Binding-site contacts:
Ligand atom S contacts residue HIS196 of chain 1.D at 3.7 Å.
Ligand atom S contacts residue ASP76 of chain 1.D at 3.7 Å.
Ligand atom S contacts residue HIS72 of chain 1.D at 4.1 Å.
Ligand atom C2 contacts residue HIS74 of chain 1.D at 3.7 Å.
Ligand atom C1 contacts residue ZN1 of chain 1.V at 3.4 Å.
Ligand atom C4 contacts residue HIS74 of chain 1.D at 3.9 Å.
Ligand atom O3 contacts residue LYS106 of chain 1.D at 3.6 Å (salt-bridge).
Ligand atom C3 contacts residue TRP45 of chain 1.D at 4.4 Å (hydrophobic).
Ligand atom C5 contacts residue HIS74 of chain 1.D at 4.1 Å.
Ligand atom C1 contacts residue ASP76 of chain 1.D at 3.2 Å.
Ligand atom O1 contacts residue ASP75 of chain 1.D at 4.0 Å.
Ligand atom C1 contacts residue ZN1 of chain 1.U at 3.2 Å.
Ligand atom C9 contacts residue HIS74 of chain 1.D at 4.3 Å.
Ligand atom O3 contacts residue HIS74 of chain 1.D at 3.1 Å.
Ligand atom O2 contacts residue LYS106 of chain 1.D at 2.9 Å (salt-bridge).
Ligand atom O1 contacts residue HIS74 of chain 1.D at 4.2 Å.
Ligand atom S contacts residue ZN1 of chain 1.V at 2.3 Å.
Ligand atom C3 contacts residue TYR166 of chain 1.D at 3.7 Å (hydrophobic).
Ligand atom S contacts residue HIS74 of chain 1.D at 3.7 Å.
Ligand atom C9 contacts residue ASP75 of chain 1.D at 3.5 Å.
Ligand atom C9 contacts residue LYS106 of chain 1.D at 3.6 Å.
Ligand atom S contacts residue HIS135 of chain 1.D at 3.4 Å (h-bond).
Ligand atom S contacts residue CYS154 of chain 1.D at 4.0 Å.
Ligand atom C2 contacts residue ZN1 of chain 1.U at 3.9 Å.
Ligand atom O1 contacts residue TRP45 of chain 1.D at 3.8 Å.
Ligand atom N contacts residue HIS74 of chain 1.D at 4.2 Å.
Ligand atom C8 contacts residue ASP75 of chain 1.D at 4.0 Å.
Ligand atom C6 contacts residue TYR166 of chain 1.D at 3.8 Å (hydrophobic).
Ligand atom C1 contacts residue HIS74 of chain 1.D at 3.5 Å.
Ligand atom O3 contacts residue ASP75 of chain 1.D at 2.7 Å (salt-bridge).
Ligand atom C5 contacts residue TYR166 of chain 1.D at 3.3 Å (hydrophobic).
Ligand atom O2 contacts residue ASP75 of chain 1.D at 3.3 Å (salt-bridge).
Ligand atom C6 contacts residue GLU169 of chain 1.D at 4.1 Å.
Ligand atom S contacts residue ZN1 of chain 1.U at 2.4 Å.
Ligand atom C6 contacts residue HIS74 of chain 1.D at 4.5 Å.
Ligand atom C2 contacts residue TYR166 of chain 1.D at 4.1 Å (hydrophobic).

Sequence of chain 1.D:
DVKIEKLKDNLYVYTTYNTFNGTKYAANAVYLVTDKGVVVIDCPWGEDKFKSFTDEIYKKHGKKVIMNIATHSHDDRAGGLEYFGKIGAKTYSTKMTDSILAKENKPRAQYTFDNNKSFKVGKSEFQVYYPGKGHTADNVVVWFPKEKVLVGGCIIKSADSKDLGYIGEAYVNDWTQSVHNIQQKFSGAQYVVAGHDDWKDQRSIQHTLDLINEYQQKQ

The small molecule below binds the protein below.
Small molecule (SMILES): C[C@H](CS)C(=O)N1CCC[C@@H]1C(=O)O